Binding-site contacts:
Ligand atom C38 contacts residue ILE127 of chain 1.G at 3.9 Å (hydrophobic).
Ligand atom C38 contacts residue GLN66 of chain 1.G at 3.6 Å.
Ligand atom O40 contacts residue LYS152 of chain 1.F at 3.7 Å.
Ligand atom C8 contacts residue TYR64 of chain 1.G at 3.6 Å (hydrophobic).
Ligand atom C47 contacts residue SER155 of chain 1.F at 3.3 Å.
Ligand atom C14 contacts residue TYR204 of chain 1.F at 3.8 Å (hydrophobic).
Ligand atom N1 contacts residue TRP156 of chain 1.F at 3.8 Å.
Ligand atom C7 contacts residue TYR64 of chain 1.G at 3.9 Å (hydrophobic).
Ligand atom C47 contacts residue TRP156 of chain 1.F at 3.6 Å (hydrophobic).
Ligand atom C26 contacts residue LYS152 of chain 1.F at 4.0 Å.
Ligand atom C43 contacts residue TYR204 of chain 1.F at 3.9 Å (hydrophobic).
Ligand atom C2 contacts residue TRP156 of chain 1.F at 3.2 Å (hydrophobic).
Ligand atom C13 contacts residue TYR204 of chain 1.F at 4.0 Å (hydrophobic).
Ligand atom C31 contacts residue TYR64 of chain 1.G at 3.3 Å (hydrophobic).
Ligand atom C18 contacts residue TYR197 of chain 1.F at 3.6 Å (hydrophobic).
Ligand atom C17 contacts residue SER176 of chain 1.G at 3.4 Å.
Ligand atom C47 contacts residue TYR102 of chain 1.F at 3.4 Å (hydrophobic).
Ligand atom C48 contacts residue TYR204 of chain 1.F at 3.4 Å (hydrophobic).
Ligand atom C33 contacts residue TYR102 of chain 1.F at 3.6 Å (hydrophobic).
Ligand atom C3 contacts residue TRP156 of chain 1.F at 3.6 Å (hydrophobic).
Ligand atom C38 contacts residue THR45 of chain 1.G at 3.7 Å.
Ligand atom C44 contacts residue SER176 of chain 1.G at 3.6 Å.
Ligand atom C34 contacts residue TYR102 of chain 1.F at 3.5 Å (hydrophobic).
Ligand atom C19 contacts residue SER176 of chain 1.G at 3.5 Å.
Ligand atom C44 contacts residue SER175 of chain 1.G at 3.1 Å.
Ligand atom C21 contacts residue TYR197 of chain 1.F at 3.6 Å (hydrophobic).
Ligand atom O37 contacts residue TYR64 of chain 1.G at 3.6 Å.
Ligand atom C48 contacts residue CYS200 of chain 1.F at 3.5 Å (hydrophobic).
Ligand atom O39 contacts residue TYR204 of chain 1.F at 3.8 Å.
Ligand atom C36 contacts residue TYR102 of chain 1.F at 3.8 Å (hydrophobic).
Ligand atom N20 contacts residue SER176 of chain 1.G at 3.9 Å.
Ligand atom C43 contacts residue TRP156 of chain 1.F at 3.9 Å (hydrophobic).
Ligand atom O29 contacts residue SER176 of chain 1.G at 3.6 Å.
Ligand atom C36 contacts residue TRP156 of chain 1.F at 3.8 Å (hydrophobic).
Ligand atom O42 contacts residue LYS152 of chain 1.F at 3.7 Å.
Ligand atom C46 contacts residue GLN47 of chain 1.G at 3.6 Å.
Ligand atom C15 contacts residue TYR197 of chain 1.F at 3.7 Å (hydrophobic).
Ligand atom C48 contacts residue CYS199 of chain 1.F at 3.9 Å (hydrophobic).
Ligand atom O37 contacts residue THR45 of chain 1.G at 3.7 Å.
Ligand atom C32 contacts residue TYR64 of chain 1.G at 3.3 Å (hydrophobic).

Sequence of chain 1.F:
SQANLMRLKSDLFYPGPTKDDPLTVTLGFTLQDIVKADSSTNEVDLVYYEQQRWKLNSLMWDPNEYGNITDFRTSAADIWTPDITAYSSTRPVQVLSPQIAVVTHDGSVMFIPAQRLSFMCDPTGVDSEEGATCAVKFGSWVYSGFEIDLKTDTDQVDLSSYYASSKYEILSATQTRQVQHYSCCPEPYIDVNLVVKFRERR

A small-molecule ligand and the protein it binds are described below.
Small molecule (SMILES): COc1ccc2cc1Oc1cc3c(cc1OC)CC[N+](C)(C)[C@H]3Cc1ccc(cc1)Oc1c(OC)c(OC)cc3c1[C@@H](C2)[N+](C)(C)CC3

Sequence of chain 1.G:
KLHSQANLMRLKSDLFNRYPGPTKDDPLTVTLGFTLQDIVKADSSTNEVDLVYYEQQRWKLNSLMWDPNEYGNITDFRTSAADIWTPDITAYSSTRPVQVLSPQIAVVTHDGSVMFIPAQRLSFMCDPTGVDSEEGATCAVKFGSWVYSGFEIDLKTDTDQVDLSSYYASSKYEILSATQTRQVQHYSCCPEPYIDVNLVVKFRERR